Binding-site contacts:
Ligand atom C23 contacts residue VAL60 of chain 2.A at 3.9 Å (hydrophobic).
Ligand atom C17 contacts residue TRP56 of chain 2.A at 3.7 Å (hydrophobic).
Ligand atom C13 contacts residue HIS139 of chain 2.A at 3.3 Å.
Ligand atom N03 contacts residue PHE422 of chain 2.A at 3.5 Å (h-bond).
Ligand atom C24 contacts residue PHE104 of chain 2.A at 3.7 Å (hydrophobic).
Ligand atom C18 contacts residue TRP56 of chain 2.A at 3.6 Å (hydrophobic).
Ligand atom C20 contacts residue PHE104 of chain 2.A at 3.5 Å (hydrophobic).
Ligand atom C23 contacts residue TRP56 of chain 2.A at 3.9 Å (hydrophobic).
Ligand atom C02 contacts residue TRP56 of chain 2.A at 3.6 Å (hydrophobic).
Ligand atom S25 contacts residue TRP56 of chain 2.A at 4.0 Å.
Ligand atom C02 contacts residue SER103 of chain 2.A at 3.6 Å.
Ligand atom C08 contacts residue GLU421 of chain 2.A at 3.2 Å.
Ligand atom C14 contacts residue PHE422 of chain 2.A at 3.5 Å (hydrophobic).
Ligand atom C10 contacts residue ASP46 of chain 2.A at 3.7 Å.
Ligand atom C23 contacts residue LEU83 of chain 2.A at 3.9 Å (hydrophobic).
Ligand atom N01 contacts residue PHE422 of chain 2.A at 2.9 Å (h-bond).
Ligand atom C22 contacts residue LEU83 of chain 2.A at 3.6 Å (hydrophobic).
Ligand atom C19 contacts residue PHE104 of chain 2.A at 3.5 Å (hydrophobic).
Ligand atom C22 contacts residue TRP33 of chain 2.A at 4.0 Å (hydrophobic).
Ligand atom C14 contacts residue GLU421 of chain 2.A at 3.3 Å.
Ligand atom N09 contacts residue GLU421 of chain 2.A at 3.7 Å.
Ligand atom C20 contacts residue ALA53 of chain 2.A at 3.8 Å (hydrophobic).
Ligand atom C18 contacts residue PHE104 of chain 2.A at 3.6 Å (hydrophobic).
Ligand atom C12 contacts residue HIS139 of chain 2.A at 3.7 Å.
Ligand atom N15 contacts residue TRP56 of chain 2.A at 3.7 Å.
Ligand atom C21 contacts residue ALA53 of chain 2.A at 3.4 Å (hydrophobic).
Ligand atom N01 contacts residue MET85 of chain 2.A at 3.7 Å.
Ligand atom C19 contacts residue TRP56 of chain 2.A at 3.7 Å (hydrophobic).
Ligand atom N01 contacts residue TRP56 of chain 2.A at 3.7 Å.
Ligand atom C14 contacts residue HIS139 of chain 2.A at 4.0 Å.
Ligand atom N01 contacts residue SER103 of chain 2.A at 2.5 Å (h-bond).
Ligand atom S05 contacts residue TRP56 of chain 2.A at 3.9 Å.
Ligand atom N03 contacts residue TRP56 of chain 2.A at 3.8 Å.
Ligand atom C16 contacts residue TRP56 of chain 2.A at 3.6 Å (hydrophobic).
Ligand atom S25 contacts residue ALA53 of chain 2.A at 4.0 Å.
Ligand atom C13 contacts residue PHE422 of chain 2.A at 3.7 Å (hydrophobic).
Ligand atom C04 contacts residue TRP56 of chain 2.A at 3.7 Å (hydrophobic).
Ligand atom C21 contacts residue ARG57 of chain 2.A at 3.5 Å.
Ligand atom C06 contacts residue GLU421 of chain 2.A at 4.0 Å.
Ligand atom C02 contacts residue PHE422 of chain 2.A at 3.6 Å (hydrophobic).

A protein and the small-molecule ligand that binds it are described below.
Small molecule (SMILES): Nc1nc(SCCCN2CCCCC2)nc2sc3c(c12)CCCCC3

Sequence of chain 2.A:
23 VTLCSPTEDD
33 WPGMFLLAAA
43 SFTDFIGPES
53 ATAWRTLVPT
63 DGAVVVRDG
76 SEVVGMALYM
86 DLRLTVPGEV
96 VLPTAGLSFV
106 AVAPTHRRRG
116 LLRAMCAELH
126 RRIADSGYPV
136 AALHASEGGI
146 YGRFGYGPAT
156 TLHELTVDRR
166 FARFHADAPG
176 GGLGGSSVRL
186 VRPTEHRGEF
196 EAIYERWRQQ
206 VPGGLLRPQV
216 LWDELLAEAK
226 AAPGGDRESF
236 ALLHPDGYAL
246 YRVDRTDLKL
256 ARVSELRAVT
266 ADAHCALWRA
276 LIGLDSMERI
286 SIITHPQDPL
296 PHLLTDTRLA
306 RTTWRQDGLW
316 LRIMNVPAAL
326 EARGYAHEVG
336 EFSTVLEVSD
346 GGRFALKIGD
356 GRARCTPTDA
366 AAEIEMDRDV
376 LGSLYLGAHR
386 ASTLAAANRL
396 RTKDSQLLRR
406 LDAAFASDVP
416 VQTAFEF